Binding-site contacts:
Ligand atom C6 contacts residue HIS123 of chain 1.R at 3.6 Å.
Ligand atom C1 contacts residue PRO67 of chain 1.R at 3.7 Å (hydrophobic).
Ligand atom O10 contacts residue SER98 of chain 1.R at 3.3 Å.
Ligand atom C9 contacts residue SER98 of chain 1.R at 3.5 Å.
Ligand atom C6 contacts residue SER98 of chain 1.R at 3.6 Å.
Ligand atom C6 contacts residue LEU126 of chain 1.R at 3.8 Å (hydrophobic).
Ligand atom O12 contacts residue LEU126 of chain 1.R at 3.1 Å (h-bond).
Ligand atom C4 contacts residue SER98 of chain 1.R at 2.5 Å.
Ligand atom C15 contacts residue GLY69 of chain 1.R at 3.7 Å.
Ligand atom O10 contacts residue MET99 of chain 1.R at 3.2 Å.
Ligand atom C11 contacts residue GLY69 of chain 1.R at 3.4 Å.
Ligand atom O12 contacts residue VAL71 of chain 1.R at 3.8 Å.
Ligand atom O19 contacts residue VAL71 of chain 1.R at 2.8 Å (h-bond).
Ligand atom O3 contacts residue GLY69 of chain 1.R at 3.0 Å (h-bond).
Ligand atom C11 contacts residue VAL71 of chain 1.R at 3.5 Å (hydrophobic).
Ligand atom C42 contacts residue THR146 of chain 1.R at 3.6 Å.
Ligand atom C9 contacts residue MET99 of chain 1.R at 3.9 Å (hydrophobic).
Ligand atom O19 contacts residue SER70 of chain 1.R at 3.6 Å.
Ligand atom C18 contacts residue LEU126 of chain 1.R at 3.8 Å (hydrophobic).
Ligand atom C14 contacts residue VAL71 of chain 1.R at 3.9 Å (hydrophobic).
Ligand atom O3 contacts residue PRO67 of chain 1.R at 2.9 Å (h-bond).
Ligand atom C1 contacts residue GLY69 of chain 1.R at 3.9 Å.
Ligand atom C24 contacts residue HIS142 of chain 1.R at 3.9 Å.
Ligand atom N13 contacts residue VAL71 of chain 1.R at 3.5 Å.
Ligand atom C9 contacts residue GLY69 of chain 1.R at 3.1 Å.
Ligand atom O19 contacts residue GLY69 of chain 1.R at 3.6 Å.
Ligand atom O3 contacts residue GLY68 of chain 1.R at 3.2 Å.
Ligand atom C1 contacts residue SER98 of chain 1.R at 1.4 Å.
Ligand atom C22 contacts residue LEU126 of chain 1.R at 3.9 Å (hydrophobic).
Ligand atom O12 contacts residue PRO125 of chain 1.R at 3.3 Å.
Ligand atom C7 contacts residue GLY69 of chain 1.R at 3.2 Å.
Ligand atom N13 contacts residue GLY69 of chain 1.R at 2.6 Å (h-bond).
Ligand atom C23 contacts residue VAL71 of chain 1.R at 3.8 Å (hydrophobic).
Ligand atom C14 contacts residue LEU126 of chain 1.R at 3.5 Å (hydrophobic).
Ligand atom C5 contacts residue SER98 of chain 1.R at 3.6 Å.
Ligand atom N20 contacts residue LEU126 of chain 1.R at 3.1 Å (h-bond).
Ligand atom C18 contacts residue VAL71 of chain 1.R at 3.4 Å (hydrophobic).
Ligand atom O3 contacts residue SER98 of chain 1.R at 2.2 Å (h-bond).
Ligand atom O10 contacts residue VAL71 of chain 1.R at 3.8 Å.
Ligand atom C14 contacts residue GLY69 of chain 1.R at 3.6 Å.

A protein and the small-molecule ligand that binds it are described below.
Small molecule (SMILES): CC[C@H](C)[C@H](NC(=O)[C@@H](NC(=O)[C@H](O)[C@@H](C=O)C(C)C)C(C)C)C(=O)O

Sequence of chain 1.R:
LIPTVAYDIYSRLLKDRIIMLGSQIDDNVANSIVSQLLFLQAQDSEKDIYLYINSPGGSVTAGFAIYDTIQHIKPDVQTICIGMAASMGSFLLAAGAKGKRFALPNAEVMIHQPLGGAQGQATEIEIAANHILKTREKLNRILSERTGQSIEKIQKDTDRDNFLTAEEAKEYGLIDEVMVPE